A small-molecule ligand and the protein it binds are described below.
Small molecule (SMILES): CC(=O)N[C@H]1[C@H]([C@H](O)[C@H](O)CO)O[C@@](OC[C@H]2O[C@@H](O[C@H]3[C@H](O)[C@@H](O)[C@H](O)O[C@@H]3CO)[C@H](O)[C@@H](O)[C@H]2O)(C(=O)O)C[C@@H]1O

Binding-site contacts:
Ligand atom O10 contacts residue ASN311 of chain 3.B at 3.1 Å (h-bond).
Ligand atom C10 contacts residue TYR319 of chain 3.B at 3.7 Å (hydrophobic).
Ligand atom C11 contacts residue ASP310 of chain 3.B at 3.7 Å.
Ligand atom O9 contacts residue ASP310 of chain 3.B at 2.6 Å (salt-bridge).
Ligand atom O9 contacts residue ARG322 of chain 3.B at 2.9 Å (salt-bridge).
Ligand atom O3 contacts residue ASP259 of chain 3.B at 3.4 Å (salt-bridge).
Ligand atom C1 contacts residue ASP259 of chain 3.B at 3.7 Å.
Ligand atom C3 contacts residue ASP259 of chain 3.B at 3.7 Å.
Ligand atom O7 contacts residue ASP310 of chain 3.B at 3.0 Å (salt-bridge).
Ligand atom C7 contacts residue ASP310 of chain 3.B at 3.8 Å.
Ligand atom C1 contacts residue ARG257 of chain 3.B at 3.2 Å.
Ligand atom C1 contacts residue THR321 of chain 3.B at 3.7 Å.
Ligand atom C9 contacts residue ASP259 of chain 3.B at 3.8 Å.
Ligand atom O3 contacts residue ARG257 of chain 3.B at 2.9 Å.
Ligand atom O1A contacts residue THR321 of chain 3.B at 3.1 Å (h-bond).
Ligand atom O2 contacts residue ARG257 of chain 3.B at 2.7 Å (salt-bridge).
Ligand atom C11 contacts residue TYR320 of chain 3.B at 3.6 Å (hydrophobic).
Ligand atom C4 contacts residue TYR319 of chain 3.B at 3.3 Å (hydrophobic).
Ligand atom N5 contacts residue TYR320 of chain 3.B at 3.7 Å.
Ligand atom C11 contacts residue TYR319 of chain 3.B at 3.9 Å (hydrophobic).
Ligand atom O2 contacts residue ASP259 of chain 3.B at 3.7 Å.
Ligand atom C7 contacts residue TYR320 of chain 3.B at 3.9 Å (hydrophobic).
Ligand atom O9 contacts residue TYR320 of chain 3.B at 3.7 Å.
Ligand atom C2 contacts residue ARG257 of chain 3.B at 3.3 Å.
Ligand atom O1B contacts residue TYR320 of chain 3.B at 3.6 Å.
Ligand atom O1B contacts residue ARG257 of chain 3.B at 3.6 Å.
Ligand atom C3 contacts residue ARG257 of chain 3.B at 3.0 Å.
Ligand atom O4 contacts residue TYR319 of chain 3.B at 3.9 Å.
Ligand atom C4 contacts residue ARG257 of chain 3.B at 3.6 Å.
Ligand atom O1B contacts residue THR321 of chain 3.B at 3.0 Å (h-bond).
Ligand atom O4 contacts residue ARG257 of chain 3.B at 3.1 Å (salt-bridge).
Ligand atom C9 contacts residue ARG322 of chain 3.B at 3.7 Å.
Ligand atom C6 contacts residue TYR319 of chain 3.B at 3.6 Å (hydrophobic).
Ligand atom O8 contacts residue ASP259 of chain 3.B at 3.7 Å.
Ligand atom C9 contacts residue ASP310 of chain 3.B at 3.4 Å.
Ligand atom C1 contacts residue ARG257 of chain 3.B at 3.9 Å.
Ligand atom O8 contacts residue ARG322 of chain 3.B at 2.9 Å (salt-bridge).
Ligand atom N5 contacts residue TYR319 of chain 3.B at 2.7 Å (h-bond).
Ligand atom O5 contacts residue ARG257 of chain 3.B at 3.4 Å (salt-bridge).
Ligand atom C5 contacts residue TYR319 of chain 3.B at 3.3 Å (hydrophobic).

Sequence of chain 3.B:
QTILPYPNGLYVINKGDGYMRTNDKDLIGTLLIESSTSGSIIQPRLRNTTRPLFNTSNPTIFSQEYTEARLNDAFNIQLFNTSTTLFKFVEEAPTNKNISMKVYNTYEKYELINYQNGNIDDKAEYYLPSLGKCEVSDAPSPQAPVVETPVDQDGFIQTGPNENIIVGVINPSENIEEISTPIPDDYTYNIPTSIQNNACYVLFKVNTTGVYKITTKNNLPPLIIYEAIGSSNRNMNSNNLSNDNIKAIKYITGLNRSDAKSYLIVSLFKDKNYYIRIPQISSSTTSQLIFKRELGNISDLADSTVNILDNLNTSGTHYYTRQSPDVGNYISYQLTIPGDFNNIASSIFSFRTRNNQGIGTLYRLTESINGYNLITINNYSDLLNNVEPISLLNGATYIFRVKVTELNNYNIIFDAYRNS